Sequence of chain 1.A:
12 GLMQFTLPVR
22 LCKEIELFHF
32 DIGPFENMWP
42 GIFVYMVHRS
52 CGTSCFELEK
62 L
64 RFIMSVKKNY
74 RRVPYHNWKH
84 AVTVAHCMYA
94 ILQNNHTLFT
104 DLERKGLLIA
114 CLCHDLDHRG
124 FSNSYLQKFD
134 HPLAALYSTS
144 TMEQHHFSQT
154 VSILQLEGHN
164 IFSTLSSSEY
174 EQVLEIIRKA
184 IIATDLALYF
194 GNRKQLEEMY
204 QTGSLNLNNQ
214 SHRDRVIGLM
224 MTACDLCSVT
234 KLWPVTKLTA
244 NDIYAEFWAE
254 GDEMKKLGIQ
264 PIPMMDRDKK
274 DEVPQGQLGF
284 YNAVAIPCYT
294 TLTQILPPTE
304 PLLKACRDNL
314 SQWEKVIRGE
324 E

A protein and the small-molecule ligand that binds it are described below.
Small molecule (SMILES): O=c1ccn(-c2cccc(OC(F)(F)F)c2)nc1-c1ccnn1-c1cccc2ccccc12

Binding-site contacts:
Ligand atom F21 contacts residue SER125 of chain 1.A at 3.7 Å.
Ligand atom N10 contacts residue ILE246 of chain 1.A at 4.0 Å.
Ligand atom C12 contacts residue ILE246 of chain 1.A at 4.0 Å (hydrophobic).
Ligand atom C15 contacts residue PHE283 of chain 1.A at 3.8 Å (hydrophobic).
Ligand atom C8 contacts residue PHE283 of chain 1.A at 3.6 Å (hydrophobic).
Ligand atom C22 contacts residue PHE283 of chain 1.A at 4.0 Å (hydrophobic).
Ligand atom C11 contacts residue ILE246 of chain 1.A at 3.8 Å (hydrophobic).
Ligand atom F20 contacts residue SER125 of chain 1.A at 3.8 Å.
Ligand atom C33 contacts residue ASP228 of chain 1.A at 3.9 Å.
Ligand atom N4 contacts residue PHE250 of chain 1.A at 4.0 Å.
Ligand atom C22 contacts residue MET267 of chain 1.A at 3.6 Å (hydrophobic).
Ligand atom F19 contacts residue PHE250 of chain 1.A at 3.6 Å.
Ligand atom C27 contacts residue LEU229 of chain 1.A at 3.2 Å (hydrophobic).
Ligand atom C2 contacts residue PHE250 of chain 1.A at 3.8 Å (hydrophobic).
Ligand atom C30 contacts residue ILE246 of chain 1.A at 3.5 Å (hydrophobic).
Ligand atom N3 contacts residue PHE250 of chain 1.A at 3.8 Å.
Ligand atom C30 contacts residue PHE250 of chain 1.A at 3.8 Å (hydrophobic).
Ligand atom C24 contacts residue LEU189 of chain 1.A at 3.9 Å (hydrophobic).
Ligand atom C32 contacts residue PHE250 of chain 1.A at 3.7 Å (hydrophobic).
Ligand atom N10 contacts residue TYR78 of chain 1.A at 3.8 Å.
Ligand atom C1 contacts residue PHE250 of chain 1.A at 3.9 Å (hydrophobic).
Ligand atom N3 contacts residue PHE283 of chain 1.A at 3.5 Å.
Ligand atom C2 contacts residue MET267 of chain 1.A at 3.6 Å (hydrophobic).
Ligand atom C12 contacts residue PHE283 of chain 1.A at 3.4 Å (hydrophobic).
Ligand atom O7 contacts residue GLN280 of chain 1.A at 2.4 Å (h-bond).
Ligand atom N4 contacts residue PHE283 of chain 1.A at 3.3 Å.
Ligand atom C12 contacts residue VAL232 of chain 1.A at 3.9 Å (hydrophobic).
Ligand atom C1 contacts residue GLN280 of chain 1.A at 3.5 Å.
Ligand atom C1 contacts residue TYR247 of chain 1.A at 3.9 Å (hydrophobic).
Ligand atom C16 contacts residue PHE250 of chain 1.A at 4.0 Å (hydrophobic).
Ligand atom C2 contacts residue PHE283 of chain 1.A at 3.6 Å (hydrophobic).
Ligand atom C32 contacts residue HIS79 of chain 1.A at 3.6 Å.
Ligand atom C18 contacts residue LEU189 of chain 1.A at 4.0 Å (hydrophobic).
Ligand atom C31 contacts residue LEU229 of chain 1.A at 3.3 Å (hydrophobic).
Ligand atom C1 contacts residue PHE283 of chain 1.A at 3.9 Å (hydrophobic).
Ligand atom C6 contacts residue PHE283 of chain 1.A at 3.9 Å (hydrophobic).
Ligand atom C28 contacts residue HIS79 of chain 1.A at 3.5 Å.
Ligand atom C5 contacts residue PHE283 of chain 1.A at 3.6 Å (hydrophobic).
Ligand atom C11 contacts residue VAL232 of chain 1.A at 3.9 Å (hydrophobic).
Ligand atom C6 contacts residue GLN280 of chain 1.A at 3.3 Å.